Sequence of chain 1.O:
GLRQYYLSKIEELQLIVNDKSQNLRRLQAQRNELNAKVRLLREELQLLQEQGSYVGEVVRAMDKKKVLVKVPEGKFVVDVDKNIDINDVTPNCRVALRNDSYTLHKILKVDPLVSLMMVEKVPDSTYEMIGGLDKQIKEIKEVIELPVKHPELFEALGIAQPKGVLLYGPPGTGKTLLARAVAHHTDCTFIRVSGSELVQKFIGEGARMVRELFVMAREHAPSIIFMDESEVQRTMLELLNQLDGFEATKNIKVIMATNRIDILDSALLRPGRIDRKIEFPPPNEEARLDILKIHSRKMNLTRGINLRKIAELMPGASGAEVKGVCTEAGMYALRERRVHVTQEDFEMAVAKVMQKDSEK

Binding-site contacts:
Ligand atom O1B contacts residue MG1 of chain 1.ZA at 2.5 Å.
Ligand atom O3B contacts residue MG1 of chain 1.ZA at 2.3 Å.
Ligand atom O1A contacts residue GLY231 of chain 1.N at 3.7 Å.
Ligand atom N9 contacts residue GLY392 of chain 1.N at 3.6 Å.
Ligand atom O2G contacts residue MG1 of chain 1.ZA at 2.4 Å.
Ligand atom O2B contacts residue GLY229 of chain 1.N at 3.2 Å (h-bond).
Ligand atom PA contacts residue MG1 of chain 1.ZA at 3.3 Å.
Ligand atom S1G contacts residue MG1 of chain 1.ZA at 3.7 Å.
Ligand atom C8 contacts residue ALA393 of chain 1.N at 3.8 Å (hydrophobic).
Ligand atom O1A contacts residue LEU234 of chain 1.N at 2.5 Å (h-bond).
Ligand atom O1B contacts residue LYS232 of chain 1.N at 3.2 Å.
Ligand atom O3G contacts residue PRO228 of chain 1.N at 3.5 Å.
Ligand atom C5 contacts residue THR230 of chain 1.N at 3.9 Å.
Ligand atom O1A contacts residue THR233 of chain 1.N at 3.0 Å (h-bond).
Ligand atom C1' contacts residue GLY392 of chain 1.N at 3.8 Å.
Ligand atom O3A contacts residue GLY231 of chain 1.N at 3.3 Å (h-bond).
Ligand atom O1B contacts residue THR233 of chain 1.N at 3.1 Å (h-bond).
Ligand atom O3G contacts residue GLY229 of chain 1.N at 3.5 Å (h-bond).
Ligand atom C8 contacts residue GLY392 of chain 1.N at 3.9 Å.
Ligand atom PB contacts residue LYS232 of chain 1.N at 3.7 Å.
Ligand atom N9 contacts residue ALA393 of chain 1.N at 3.9 Å.
Ligand atom O1A contacts residue LYS232 of chain 1.N at 3.4 Å (salt-bridge).
Ligand atom PB contacts residue THR230 of chain 1.N at 3.9 Å.
Ligand atom O2B contacts residue GLY231 of chain 1.N at 3.5 Å (h-bond).
Ligand atom O3A contacts residue LYS232 of chain 1.N at 3.7 Å.
Ligand atom N7 contacts residue THR230 of chain 1.N at 3.1 Å (h-bond).
Ligand atom O2B contacts residue THR230 of chain 1.N at 3.0 Å (h-bond).
Ligand atom O2A contacts residue MG1 of chain 1.ZA at 2.6 Å.
Ligand atom O3A contacts residue MG1 of chain 1.ZA at 3.3 Å.
Ligand atom PB contacts residue MG1 of chain 1.ZA at 2.9 Å.
Ligand atom O2B contacts residue PRO227 of chain 1.N at 3.8 Å.
Ligand atom N1 contacts residue ILE187 of chain 1.N at 3.7 Å.
Ligand atom PG contacts residue MG1 of chain 1.ZA at 2.8 Å.
Ligand atom O3A contacts residue THR230 of chain 1.N at 3.6 Å (h-bond).
Ligand atom N6 contacts residue THR230 of chain 1.N at 3.6 Å (h-bond).
Ligand atom C3' contacts residue LEU234 of chain 1.N at 3.6 Å (hydrophobic).
Ligand atom O3' contacts residue LEU234 of chain 1.N at 3.4 Å.
Ligand atom O4' contacts residue ALA393 of chain 1.N at 3.4 Å.
Ligand atom C1' contacts residue ALA393 of chain 1.N at 3.9 Å (hydrophobic).
Ligand atom O3B contacts residue GLY229 of chain 1.N at 3.6 Å.

This protein binds this small molecule.
Small molecule (SMILES): Nc1ncnc2c1ncn2[C@@H]1O[C@H](COP(=O)(O)OP(=O)(O)OP(O)(O)=S)[C@@H](O)[C@H]1O

Sequence of chain 1.N:
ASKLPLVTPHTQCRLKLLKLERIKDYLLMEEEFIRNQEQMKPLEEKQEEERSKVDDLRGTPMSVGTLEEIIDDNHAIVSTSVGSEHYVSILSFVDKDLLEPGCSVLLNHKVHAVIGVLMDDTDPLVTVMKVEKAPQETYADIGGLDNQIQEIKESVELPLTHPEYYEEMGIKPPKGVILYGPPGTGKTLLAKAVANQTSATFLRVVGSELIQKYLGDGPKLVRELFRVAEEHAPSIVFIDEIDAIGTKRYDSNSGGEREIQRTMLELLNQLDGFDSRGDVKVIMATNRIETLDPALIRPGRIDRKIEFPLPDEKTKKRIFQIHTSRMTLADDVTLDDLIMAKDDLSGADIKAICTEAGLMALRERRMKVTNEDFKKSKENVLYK